Sequence of chain 2.A:
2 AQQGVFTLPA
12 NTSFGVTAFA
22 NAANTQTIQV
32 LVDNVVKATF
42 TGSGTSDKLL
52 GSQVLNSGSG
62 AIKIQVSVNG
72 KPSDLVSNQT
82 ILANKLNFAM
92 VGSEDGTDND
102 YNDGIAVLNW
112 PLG

A protein and the small-molecule ligand that binds it are described below.
Small molecule (SMILES): OC[C@H]1O[C@H](O)[C@@H](O)[C@@H](O)[C@@H]1O

Binding-site contacts:
Ligand atom C2 contacts residue GLY114 of chain 2.A at 3.3 Å.
Ligand atom C3 contacts residue CA1 of chain 4.C at 3.4 Å.
Ligand atom O5 contacts residue ALA24 of chain 4.A at 3.0 Å (h-bond).
Ligand atom O2 contacts residue ALA23 of chain 4.A at 3.4 Å.
Ligand atom C4 contacts residue BMA1 of chain 4.F at 0.0 Å.
Ligand atom O3 contacts residue CA1 of chain 4.C at 2.5 Å.
Ligand atom O6 contacts residue BMA1 of chain 4.F at 0.0 Å (h-bond).
Ligand atom O6 contacts residue ALA23 of chain 4.A at 3.4 Å.
Ligand atom C5 contacts residue BMA1 of chain 4.F at 0.0 Å.
Ligand atom C1 contacts residue BMA1 of chain 4.F at 0.0 Å.
Ligand atom O4 contacts residue BMA1 of chain 4.F at 0.0 Å (h-bond).
Ligand atom O5 contacts residue BMA1 of chain 4.F at 0.0 Å (h-bond).
Ligand atom C3 contacts residue CA1 of chain 4.B at 3.4 Å.
Ligand atom C4 contacts residue CA1 of chain 4.C at 3.3 Å.
Ligand atom O6 contacts residue ALA24 of chain 4.A at 3.3 Å (h-bond).
Ligand atom C3 contacts residue BMA1 of chain 4.F at 0.0 Å.
Ligand atom C4 contacts residue ASP96 of chain 4.A at 3.4 Å.
Ligand atom C3 contacts residue ASP99 of chain 4.A at 3.2 Å.
Ligand atom O1 contacts residue BMA1 of chain 4.F at 1.4 Å.
Ligand atom O3 contacts residue CA1 of chain 4.B at 2.5 Å.
Ligand atom C2 contacts residue BMA1 of chain 4.F at 0.0 Å.
Ligand atom O2 contacts residue BMA1 of chain 4.F at 0.0 Å (h-bond).
Ligand atom O6 contacts residue ASN25 of chain 4.A at 3.0 Å (h-bond).
Ligand atom O6 contacts residue ASP96 of chain 4.A at 2.7 Å (salt-bridge).
Ligand atom O4 contacts residue ASP104 of chain 4.A at 3.3 Å (salt-bridge).
Ligand atom O3 contacts residue ASP101 of chain 4.A at 2.9 Å (salt-bridge).
Ligand atom O2 contacts residue GLY114 of chain 2.A at 2.6 Å (h-bond).
Ligand atom O3 contacts residue BMA1 of chain 4.F at 0.0 Å (h-bond).
Ligand atom C6 contacts residue ASP96 of chain 4.A at 3.3 Å.
Ligand atom O4 contacts residue GLU95 of chain 4.A at 3.4 Å (salt-bridge).
Ligand atom O3 contacts residue ASP99 of chain 4.A at 2.5 Å (salt-bridge).
Ligand atom C2 contacts residue CA1 of chain 4.B at 3.4 Å.
Ligand atom O2 contacts residue ASN22 of chain 4.A at 3.0 Å (h-bond).
Ligand atom O4 contacts residue ASP96 of chain 4.A at 2.6 Å (salt-bridge).
Ligand atom O2 contacts residue CA1 of chain 4.B at 2.5 Å.
Ligand atom O3 contacts residue ASP104 of chain 4.A at 3.0 Å (salt-bridge).
Ligand atom O4 contacts residue CA1 of chain 4.C at 2.6 Å.
Ligand atom O4 contacts residue ASP99 of chain 4.A at 3.7 Å.
Ligand atom C6 contacts residue BMA1 of chain 4.F at 0.0 Å.
Ligand atom C4 contacts residue ASP104 of chain 4.A at 3.3 Å.

Sequence of chain 4.A:
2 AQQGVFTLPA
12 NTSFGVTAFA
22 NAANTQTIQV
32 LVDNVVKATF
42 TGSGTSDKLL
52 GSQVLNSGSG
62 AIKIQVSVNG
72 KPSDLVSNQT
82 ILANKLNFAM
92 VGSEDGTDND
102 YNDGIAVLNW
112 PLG